Binding-site contacts:
Ligand atom C13 contacts residue ILE21 of chain 1.A at 3.4 Å (hydrophobic).
Ligand atom N1 contacts residue MET104 of chain 1.A at 2.8 Å (h-bond).
Ligand atom C13 contacts residue ASP107 of chain 1.A at 3.7 Å.
Ligand atom C19 contacts residue ILE21 of chain 1.A at 3.8 Å (hydrophobic).
Ligand atom C13 contacts residue GLY22 of chain 1.A at 3.7 Å.
Ligand atom C12 contacts residue GLY22 of chain 1.A at 3.5 Å.
Ligand atom C8 contacts residue VAL75 of chain 1.A at 3.8 Å (hydrophobic).
Ligand atom N7 contacts residue PHE101 of chain 1.A at 3.3 Å.
Ligand atom N3 contacts residue LEU154 of chain 1.A at 3.7 Å.
Ligand atom C1 contacts residue ASP105 of chain 1.A at 3.6 Å.
Ligand atom C11 contacts residue SER151 of chain 1.A at 3.5 Å.
Ligand atom C8 contacts residue PHE101 of chain 1.A at 3.4 Å (hydrophobic).
Ligand atom N10 contacts residue ASP107 of chain 1.A at 3.2 Å (salt-bridge).
Ligand atom C14 contacts residue ASP107 of chain 1.A at 3.4 Å.
Ligand atom C10 contacts residue LYS44 of chain 1.A at 3.5 Å.
Ligand atom C1 contacts residue MET104 of chain 1.A at 3.3 Å (hydrophobic).
Ligand atom N5 contacts residue LEU154 of chain 1.A at 3.3 Å.
Ligand atom C4 contacts residue LEU154 of chain 1.A at 3.6 Å (hydrophobic).
Ligand atom C6 contacts residue LEU154 of chain 1.A at 3.5 Å (hydrophobic).
Ligand atom O1 contacts residue GLY22 of chain 1.A at 3.6 Å.
Ligand atom N1 contacts residue TYR103 of chain 1.A at 3.7 Å.
Ligand atom C10 contacts residue ASP165 of chain 1.A at 3.6 Å.
Ligand atom C7 contacts residue LEU154 of chain 1.A at 3.6 Å (hydrophobic).
Ligand atom C3 contacts residue ILE21 of chain 1.A at 3.8 Å (hydrophobic).
Ligand atom N4 contacts residue MET104 of chain 1.A at 3.0 Å (h-bond).
Ligand atom C6 contacts residue GLU102 of chain 1.A at 3.3 Å.
Ligand atom N2 contacts residue ILE21 of chain 1.A at 3.7 Å.
Ligand atom C1 contacts residue HIS106 of chain 1.A at 3.6 Å.
Ligand atom C3 contacts residue LEU154 of chain 1.A at 3.9 Å (hydrophobic).
Ligand atom C5 contacts residue LEU154 of chain 1.A at 3.8 Å (hydrophobic).
Ligand atom C20 contacts residue ILE21 of chain 1.A at 3.5 Å (hydrophobic).
Ligand atom C18 contacts residue ILE21 of chain 1.A at 3.5 Å (hydrophobic).
Ligand atom C12 contacts residue GLU23 of chain 1.A at 3.7 Å.
Ligand atom C2 contacts residue ILE21 of chain 1.A at 3.8 Å (hydrophobic).
Ligand atom N9 contacts residue TYR103 of chain 1.A at 3.1 Å (h-bond).
Ligand atom C21 contacts residue ILE21 of chain 1.A at 3.3 Å (hydrophobic).
Ligand atom C16 contacts residue ILE21 of chain 1.A at 3.8 Å (hydrophobic).
Ligand atom C1 contacts residue ASP107 of chain 1.A at 3.8 Å.
Ligand atom O1 contacts residue SER151 of chain 1.A at 3.3 Å.
Ligand atom C6 contacts residue MET104 of chain 1.A at 3.6 Å (hydrophobic).

Sequence of chain 1.A:
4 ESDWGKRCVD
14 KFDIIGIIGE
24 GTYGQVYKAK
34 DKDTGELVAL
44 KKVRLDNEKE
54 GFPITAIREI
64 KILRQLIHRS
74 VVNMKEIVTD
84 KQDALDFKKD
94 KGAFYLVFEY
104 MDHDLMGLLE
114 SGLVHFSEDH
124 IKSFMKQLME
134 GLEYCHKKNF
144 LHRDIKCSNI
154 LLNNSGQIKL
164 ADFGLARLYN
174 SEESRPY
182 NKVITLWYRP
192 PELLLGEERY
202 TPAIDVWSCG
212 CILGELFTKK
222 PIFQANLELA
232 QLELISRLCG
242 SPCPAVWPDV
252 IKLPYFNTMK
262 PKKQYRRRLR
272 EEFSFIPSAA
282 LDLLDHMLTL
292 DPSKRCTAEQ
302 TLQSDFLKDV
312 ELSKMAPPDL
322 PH

A small-molecule ligand and the protein it binds are described below.
Small molecule (SMILES): Cn1cc(-n2cnc3c(NCc4nc5cc(Cl)c(Cl)cc5[nH]4)nc(N4CCOCC4)nc32)cn1